Sequence of chain 1.D:
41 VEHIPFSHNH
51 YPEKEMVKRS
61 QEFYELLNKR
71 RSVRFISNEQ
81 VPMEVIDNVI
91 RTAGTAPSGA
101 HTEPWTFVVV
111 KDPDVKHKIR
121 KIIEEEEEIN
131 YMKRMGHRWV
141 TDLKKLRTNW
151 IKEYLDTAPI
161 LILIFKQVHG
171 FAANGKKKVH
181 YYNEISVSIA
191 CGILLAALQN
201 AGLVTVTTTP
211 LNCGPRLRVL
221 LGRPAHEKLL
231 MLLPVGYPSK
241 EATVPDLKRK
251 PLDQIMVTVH

Sequence of chain 1.C:
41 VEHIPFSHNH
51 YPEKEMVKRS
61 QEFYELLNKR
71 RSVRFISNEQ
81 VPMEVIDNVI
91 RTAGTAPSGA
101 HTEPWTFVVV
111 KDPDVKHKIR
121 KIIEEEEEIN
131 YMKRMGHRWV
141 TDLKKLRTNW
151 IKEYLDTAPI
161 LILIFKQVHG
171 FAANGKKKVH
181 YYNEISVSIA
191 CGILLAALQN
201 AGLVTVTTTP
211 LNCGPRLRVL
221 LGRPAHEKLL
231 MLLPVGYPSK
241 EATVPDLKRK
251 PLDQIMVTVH

Binding-site contacts:
Ligand atom CD contacts residue FMN1 of chain 1.M at 3.8 Å.
Ligand atom CF contacts residue LEU143 of chain 1.D at 3.5 Å (hydrophobic).
Ligand atom CG contacts residue LEU146 of chain 1.D at 3.5 Å (hydrophobic).
Ligand atom OXT contacts residue LYS152 of chain 1.D at 2.8 Å (salt-bridge).
Ligand atom CH contacts residue THR148 of chain 1.D at 3.7 Å.
Ligand atom N contacts residue THR209 of chain 1.D at 3.6 Å.
Ligand atom OF contacts residue GLY99 of chain 1.C at 3.9 Å.
Ligand atom OF contacts residue ALA100 of chain 1.C at 2.8 Å (h-bond).
Ligand atom CG contacts residue LEU143 of chain 1.D at 3.6 Å (hydrophobic).
Ligand atom CE contacts residue LEU143 of chain 1.D at 3.7 Å (hydrophobic).
Ligand atom O contacts residue FMN1 of chain 1.M at 3.1 Å (h-bond).
Ligand atom IE contacts residue ALA100 of chain 1.C at 3.6 Å.
Ligand atom C contacts residue TYR131 of chain 1.D at 3.8 Å (hydrophobic).
Ligand atom CB contacts residue LEU143 of chain 1.D at 3.5 Å (hydrophobic).
Ligand atom N contacts residue FMN1 of chain 1.M at 2.6 Å (h-bond).
Ligand atom OXT contacts residue THR148 of chain 1.D at 3.8 Å.
Ligand atom CB contacts residue TYR131 of chain 1.D at 3.3 Å (hydrophobic).
Ligand atom C contacts residue GLU127 of chain 1.D at 3.5 Å.
Ligand atom O contacts residue LYS152 of chain 1.D at 3.1 Å (salt-bridge).
Ligand atom CD contacts residue TRP139 of chain 1.D at 3.8 Å (hydrophobic).
Ligand atom CC contacts residue FMN1 of chain 1.M at 3.7 Å.
Ligand atom IE contacts residue TYR181 of chain 1.C at 3.7 Å.
Ligand atom CA contacts residue FMN1 of chain 1.M at 3.7 Å.
Ligand atom CH contacts residue LEU143 of chain 1.D at 3.8 Å (hydrophobic).
Ligand atom C contacts residue LYS152 of chain 1.D at 3.3 Å.
Ligand atom CG contacts residue FMN1 of chain 1.M at 3.1 Å.
Ligand atom C contacts residue FMN1 of chain 1.M at 3.7 Å.
Ligand atom N contacts residue GLU127 of chain 1.D at 3.0 Å (salt-bridge).
Ligand atom CD contacts residue LEU143 of chain 1.D at 3.8 Å (hydrophobic).
Ligand atom O contacts residue GLU127 of chain 1.D at 3.5 Å (salt-bridge).
Ligand atom CA contacts residue GLU127 of chain 1.D at 3.1 Å.
Ligand atom CH contacts residue FMN1 of chain 1.M at 3.2 Å.
Ligand atom CH contacts residue TYR131 of chain 1.D at 3.9 Å (hydrophobic).
Ligand atom CF contacts residue FMN1 of chain 1.M at 3.6 Å.
Ligand atom CC contacts residue LEU143 of chain 1.D at 3.4 Å (hydrophobic).
Ligand atom OF contacts residue FMN1 of chain 1.M at 2.6 Å (h-bond).
Ligand atom OXT contacts residue ASN149 of chain 1.D at 3.6 Å.
Ligand atom OXT contacts residue TYR131 of chain 1.D at 2.8 Å (h-bond).
Ligand atom IE contacts residue GLY99 of chain 1.C at 3.7 Å.
Ligand atom OF contacts residue LEU146 of chain 1.D at 3.7 Å.

This small molecule binds to this protein.
Small molecule (SMILES): N[C@@H](Cc1ccc(O)c(I)c1)C(=O)O